A small-molecule ligand and the protein it binds are described below.
Small molecule (SMILES): NCCSc1ncn[nH]1

Sequence of chain 23.A:
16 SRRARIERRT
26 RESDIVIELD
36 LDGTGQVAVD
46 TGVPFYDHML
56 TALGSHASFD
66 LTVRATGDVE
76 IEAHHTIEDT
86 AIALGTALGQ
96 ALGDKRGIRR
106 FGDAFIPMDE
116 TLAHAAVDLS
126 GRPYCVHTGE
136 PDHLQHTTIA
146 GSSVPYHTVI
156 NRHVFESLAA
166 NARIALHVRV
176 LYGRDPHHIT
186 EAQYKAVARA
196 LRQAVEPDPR

Sequence of chain 7.A:
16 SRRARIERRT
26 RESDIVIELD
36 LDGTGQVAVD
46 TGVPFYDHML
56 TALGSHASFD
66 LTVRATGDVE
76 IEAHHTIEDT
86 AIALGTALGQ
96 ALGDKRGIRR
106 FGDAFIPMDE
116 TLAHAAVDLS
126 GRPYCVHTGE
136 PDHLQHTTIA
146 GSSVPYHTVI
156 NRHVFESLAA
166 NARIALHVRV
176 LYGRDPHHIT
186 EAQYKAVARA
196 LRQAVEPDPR

Binding-site contacts:
Ligand atom N3 contacts residue MN1 of chain 23.C at 2.2 Å.
Ligand atom C3 contacts residue MET113 of chain 23.A at 3.4 Å (hydrophobic).
Ligand atom C4 contacts residue GLU186 of chain 23.A at 4.0 Å.
Ligand atom C3 contacts residue MN1 of chain 23.C at 4.2 Å.
Ligand atom C3 contacts residue HIS80 of chain 7.A at 4.0 Å.
Ligand atom C4 contacts residue MET113 of chain 23.A at 3.6 Å (hydrophobic).
Ligand atom N1 contacts residue HIS80 of chain 7.A at 4.2 Å.
Ligand atom C4 contacts residue MN1 of chain 23.C at 3.3 Å.
Ligand atom N1 contacts residue GLU27 of chain 7.A at 3.7 Å.
Ligand atom N2 contacts residue MN1 of chain 7.B at 2.2 Å.
Ligand atom N2 contacts residue MN1 of chain 23.C at 4.3 Å.
Ligand atom C3 contacts residue HIS79 of chain 7.A at 4.2 Å.
Ligand atom N1 contacts residue ASP84 of chain 7.A at 4.2 Å.
Ligand atom C4 contacts residue MN1 of chain 7.B at 3.2 Å.
Ligand atom S1 contacts residue MET113 of chain 23.A at 4.3 Å.
Ligand atom S1 contacts residue GLU83 of chain 7.A at 3.5 Å (salt-bridge).
Ligand atom N3 contacts residue GLU186 of chain 23.A at 3.1 Å (salt-bridge).
Ligand atom N4 contacts residue HIS80 of chain 7.A at 3.3 Å (h-bond).
Ligand atom N2 contacts residue HIS80 of chain 7.A at 4.1 Å.
Ligand atom N2 contacts residue HIS79 of chain 7.A at 3.0 Å (h-bond).
Ligand atom C4 contacts residue GLU83 of chain 7.A at 4.2 Å.
Ligand atom N2 contacts residue HIS183 of chain 23.A at 3.4 Å (h-bond).
Ligand atom C4 contacts residue HIS79 of chain 7.A at 3.1 Å.
Ligand atom N3 contacts residue HIS182 of chain 23.A at 3.2 Å (h-bond).
Ligand atom N4 contacts residue GLU186 of chain 23.A at 3.8 Å.
Ligand atom C3 contacts residue MN1 of chain 7.B at 3.2 Å.
Ligand atom N4 contacts residue MET113 of chain 23.A at 3.2 Å.
Ligand atom N3 contacts residue MET113 of chain 23.A at 3.4 Å.
Ligand atom S1 contacts residue ARG127 of chain 17.A at 3.5 Å.
Ligand atom N4 contacts residue MN1 of chain 23.C at 3.0 Å.
Ligand atom C1 contacts residue GLU27 of chain 7.A at 4.1 Å.
Ligand atom N2 contacts residue MET113 of chain 23.A at 3.6 Å.
Ligand atom C3 contacts residue GLU83 of chain 7.A at 3.6 Å.
Ligand atom C4 contacts residue HIS80 of chain 7.A at 3.6 Å.
Ligand atom N3 contacts residue HIS80 of chain 7.A at 2.9 Å (h-bond).
Ligand atom C2 contacts residue ARG127 of chain 17.A at 3.5 Å.
Ligand atom N2 contacts residue GLU83 of chain 7.A at 3.2 Å (salt-bridge).
Ligand atom C4 contacts residue HIS182 of chain 23.A at 3.4 Å.
Ligand atom S1 contacts residue MN1 of chain 7.B at 3.8 Å.
Ligand atom C4 contacts residue HIS183 of chain 23.A at 3.7 Å.

Sequence of chain 17.A:
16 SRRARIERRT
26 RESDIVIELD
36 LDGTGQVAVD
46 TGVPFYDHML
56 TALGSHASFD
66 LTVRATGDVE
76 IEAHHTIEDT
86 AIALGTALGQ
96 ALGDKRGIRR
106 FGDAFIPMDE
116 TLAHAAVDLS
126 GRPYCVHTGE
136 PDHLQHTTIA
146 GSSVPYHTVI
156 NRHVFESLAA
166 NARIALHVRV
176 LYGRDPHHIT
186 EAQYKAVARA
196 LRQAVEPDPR